Sequence of chain 1.C:
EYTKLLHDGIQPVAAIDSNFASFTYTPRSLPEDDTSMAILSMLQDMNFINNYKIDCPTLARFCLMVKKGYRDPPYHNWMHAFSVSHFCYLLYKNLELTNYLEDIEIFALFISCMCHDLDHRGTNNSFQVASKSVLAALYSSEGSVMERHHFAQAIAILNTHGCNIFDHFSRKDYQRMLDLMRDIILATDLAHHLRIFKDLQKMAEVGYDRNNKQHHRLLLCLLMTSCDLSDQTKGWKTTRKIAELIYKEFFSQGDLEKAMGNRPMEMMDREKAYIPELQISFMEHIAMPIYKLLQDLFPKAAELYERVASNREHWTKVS

A protein and the small-molecule ligand that binds it are described below.
Small molecule (SMILES): CCCCCC[C@H]([C@H](C)O)n1cnc2c(N)ncnc21

Binding-site contacts:
Ligand atom C40 contacts residue TYR80 of chain 1.C at 3.8 Å (hydrophobic).
Ligand atom N24 contacts residue GLN284 of chain 1.C at 3.4 Å (h-bond).
Ligand atom N24 contacts residue ILE251 of chain 1.C at 4.0 Å.
Ligand atom N15 contacts residue LEU234 of chain 1.C at 3.6 Å.
Ligand atom C34 contacts residue THR230 of chain 1.C at 3.7 Å.
Ligand atom C31 contacts residue THR230 of chain 1.C at 3.9 Å.
Ligand atom N4 contacts residue PHE287 of chain 1.C at 4.1 Å.
Ligand atom C1 contacts residue PHE287 of chain 1.C at 3.3 Å (hydrophobic).
Ligand atom C34 contacts residue HIS198 of chain 1.C at 3.9 Å.
Ligand atom C34 contacts residue ILE291 of chain 1.C at 4.1 Å (hydrophobic).
Ligand atom N15 contacts residue ILE251 of chain 1.C at 3.8 Å.
Ligand atom C34 contacts residue ILE295 of chain 1.C at 4.2 Å (hydrophobic).
Ligand atom N4 contacts residue PHE255 of chain 1.C at 3.9 Å.
Ligand atom C14 contacts residue LEU234 of chain 1.C at 3.7 Å (hydrophobic).
Ligand atom C2 contacts residue ILE251 of chain 1.C at 3.7 Å (hydrophobic).
Ligand atom C26 contacts residue PHE287 of chain 1.C at 4.1 Å (hydrophobic).
Ligand atom N6 contacts residue GLN284 of chain 1.C at 2.9 Å (h-bond).
Ligand atom C31 contacts residue THR193 of chain 1.C at 4.1 Å.
Ligand atom C1 contacts residue ILE251 of chain 1.C at 3.8 Å (hydrophobic).
Ligand atom C5 contacts residue PHE287 of chain 1.C at 4.0 Å (hydrophobic).
Ligand atom C28 contacts residue LEU234 of chain 1.C at 4.0 Å (hydrophobic).
Ligand atom N15 contacts residue PHE287 of chain 1.C at 3.9 Å.
Ligand atom O38 contacts residue HIS81 of chain 1.C at 3.3 Å.
Ligand atom N24 contacts residue PHE287 of chain 1.C at 3.2 Å.
Ligand atom C36 contacts residue HIS81 of chain 1.C at 4.1 Å.
Ligand atom C34 contacts residue LEU195 of chain 1.C at 3.8 Å (hydrophobic).
Ligand atom C30 contacts residue LEU195 of chain 1.C at 4.2 Å (hydrophobic).
Ligand atom C2 contacts residue PHE287 of chain 1.C at 3.5 Å (hydrophobic).
Ligand atom N4 contacts residue ILE251 of chain 1.C at 4.2 Å.
Ligand atom C1 contacts residue GLN284 of chain 1.C at 3.9 Å.
Ligand atom C40 contacts residue HIS81 of chain 1.C at 3.8 Å.
Ligand atom C3 contacts residue PHE287 of chain 1.C at 4.0 Å (hydrophobic).
Ligand atom N6 contacts residue PHE287 of chain 1.C at 3.5 Å.
Ligand atom N24 contacts residue GLN237 of chain 1.C at 3.0 Å (h-bond).
Ligand atom C30 contacts residue ILE291 of chain 1.C at 4.2 Å (hydrophobic).
Ligand atom C20 contacts residue PHE255 of chain 1.C at 4.2 Å (hydrophobic).
Ligand atom C40 contacts residue PHE255 of chain 1.C at 4.1 Å (hydrophobic).
Ligand atom C5 contacts residue GLN284 of chain 1.C at 3.5 Å.
Ligand atom C36 contacts residue PHE255 of chain 1.C at 3.8 Å (hydrophobic).
Ligand atom C40 contacts residue ILE251 of chain 1.C at 3.8 Å (hydrophobic).